The protein below binds the small molecule below.
Small molecule (SMILES): NC(=O)C(=O)O

Sequence of chain 1.B:
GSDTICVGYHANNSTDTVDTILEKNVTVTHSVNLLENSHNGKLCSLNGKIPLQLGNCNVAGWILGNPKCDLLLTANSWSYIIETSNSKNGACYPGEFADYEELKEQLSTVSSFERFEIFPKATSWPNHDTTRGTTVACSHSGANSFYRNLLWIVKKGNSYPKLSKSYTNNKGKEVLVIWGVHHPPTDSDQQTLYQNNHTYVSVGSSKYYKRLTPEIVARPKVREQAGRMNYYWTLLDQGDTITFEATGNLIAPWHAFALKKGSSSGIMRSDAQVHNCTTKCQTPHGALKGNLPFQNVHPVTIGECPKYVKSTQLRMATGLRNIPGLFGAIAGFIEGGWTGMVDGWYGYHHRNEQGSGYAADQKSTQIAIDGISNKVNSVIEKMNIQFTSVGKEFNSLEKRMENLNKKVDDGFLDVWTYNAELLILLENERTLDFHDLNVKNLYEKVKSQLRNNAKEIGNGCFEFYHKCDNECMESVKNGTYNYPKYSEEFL

Binding-site contacts:
Ligand atom C1 contacts residue LEU193 of chain 1.B at 4.4 Å (hydrophobic).
Ligand atom O3 contacts residue PRO184 of chain 1.B at 4.2 Å.
Ligand atom C2 contacts residue TYR93 of chain 1.B at 4.0 Å (hydrophobic).
Ligand atom O1 contacts residue GLN225 of chain 1.B at 3.5 Å (h-bond).
Ligand atom C1 contacts residue TRP152 of chain 1.B at 3.8 Å (hydrophobic).
Ligand atom C1 contacts residue TYR93 of chain 1.B at 3.9 Å (hydrophobic).
Ligand atom C2 contacts residue PRO185 of chain 1.B at 3.9 Å (hydrophobic).
Ligand atom O1 contacts residue HIS182 of chain 1.B at 4.1 Å.
Ligand atom O1 contacts residue TYR93 of chain 1.B at 2.9 Å (h-bond).
Ligand atom C2 contacts residue HIS182 of chain 1.B at 3.7 Å.
Ligand atom O3 contacts residue ASP189 of chain 1.B at 3.3 Å.
Ligand atom C1 contacts residue GLN225 of chain 1.B at 4.5 Å.
Ligand atom O2 contacts residue HIS182 of chain 1.B at 4.0 Å.
Ligand atom O2 contacts residue PRO184 of chain 1.B at 4.4 Å.
Ligand atom O2 contacts residue ASP189 of chain 1.B at 4.4 Å.
Ligand atom N1 contacts residue TRP152 of chain 1.B at 3.7 Å.
Ligand atom O3 contacts residue HIS182 of chain 1.B at 3.7 Å.
Ligand atom O3 contacts residue PRO185 of chain 1.B at 4.0 Å.
Ligand atom C2 contacts residue ASP189 of chain 1.B at 4.2 Å.
Ligand atom O3 contacts residue LEU193 of chain 1.B at 3.2 Å.
Ligand atom C1 contacts residue HIS182 of chain 1.B at 4.1 Å.
Ligand atom O2 contacts residue PRO185 of chain 1.B at 2.9 Å.
Ligand atom O2 contacts residue TYR93 of chain 1.B at 3.5 Å (h-bond).
Ligand atom N1 contacts residue LEU193 of chain 1.B at 4.2 Å.
Ligand atom O1 contacts residue TRP152 of chain 1.B at 3.5 Å.
Ligand atom C2 contacts residue LEU193 of chain 1.B at 4.1 Å (hydrophobic).